Binding-site contacts:
Ligand atom O5 contacts residue PRO250 of chain 1.C at 2.8 Å.
Ligand atom C4 contacts residue ASN393 of chain 1.C at 2.2 Å.
Ligand atom C6 contacts residue ASN393 of chain 1.C at 2.8 Å.
Ligand atom C8 contacts residue NAG1 of chain 1.KA at 3.8 Å.
Ligand atom C6 contacts residue PRO250 of chain 1.C at 1.8 Å (hydrophobic).
Ligand atom O4 contacts residue ASN393 of chain 1.C at 3.2 Å (h-bond).
Ligand atom O4 contacts residue PRO250 of chain 1.C at 4.2 Å.
Ligand atom C5 contacts residue ASN393 of chain 1.C at 1.3 Å.
Ligand atom C1 contacts residue ASN221 of chain 1.C at 4.3 Å.
Ligand atom O5 contacts residue ASN393 of chain 1.C at 1.3 Å (h-bond).
Ligand atom C1 contacts residue SER392 of chain 1.C at 4.4 Å.
Ligand atom O3 contacts residue ASN393 of chain 1.C at 3.7 Å.
Ligand atom C7 contacts residue ASN393 of chain 1.C at 4.2 Å.
Ligand atom C4 contacts residue PRO250 of chain 1.C at 3.9 Å (hydrophobic).
Ligand atom C8 contacts residue ASN221 of chain 1.C at 4.5 Å.
Ligand atom C2 contacts residue ASN221 of chain 1.C at 4.2 Å.
Ligand atom O7 contacts residue ASN221 of chain 1.C at 4.1 Å.
Ligand atom C3 contacts residue ASN393 of chain 1.C at 2.3 Å.
Ligand atom C1 contacts residue PRO250 of chain 1.C at 4.2 Å (hydrophobic).
Ligand atom O6 contacts residue ASN393 of chain 1.C at 3.6 Å.
Ligand atom C1 contacts residue ASN393 of chain 1.C at 1.4 Å.
Ligand atom N2 contacts residue ASN393 of chain 1.C at 3.2 Å (h-bond).
Ligand atom C5 contacts residue PRO250 of chain 1.C at 2.9 Å (hydrophobic).
Ligand atom C7 contacts residue ASN221 of chain 1.C at 3.7 Å.
Ligand atom C2 contacts residue ASN393 of chain 1.C at 2.2 Å.
Ligand atom N2 contacts residue ASN221 of chain 1.C at 3.1 Å (h-bond).
Ligand atom O6 contacts residue PRO250 of chain 1.C at 2.4 Å.

This small molecule binds to this protein.
Small molecule (SMILES): CC(=O)N[C@H]1[C@H](O[C@H]2[C@H](O)[C@@H](NC(C)=O)CO[C@@H]2CO)O[C@H](CO)[C@@H](O)[C@@H]1O

Sequence of chain 1.C:
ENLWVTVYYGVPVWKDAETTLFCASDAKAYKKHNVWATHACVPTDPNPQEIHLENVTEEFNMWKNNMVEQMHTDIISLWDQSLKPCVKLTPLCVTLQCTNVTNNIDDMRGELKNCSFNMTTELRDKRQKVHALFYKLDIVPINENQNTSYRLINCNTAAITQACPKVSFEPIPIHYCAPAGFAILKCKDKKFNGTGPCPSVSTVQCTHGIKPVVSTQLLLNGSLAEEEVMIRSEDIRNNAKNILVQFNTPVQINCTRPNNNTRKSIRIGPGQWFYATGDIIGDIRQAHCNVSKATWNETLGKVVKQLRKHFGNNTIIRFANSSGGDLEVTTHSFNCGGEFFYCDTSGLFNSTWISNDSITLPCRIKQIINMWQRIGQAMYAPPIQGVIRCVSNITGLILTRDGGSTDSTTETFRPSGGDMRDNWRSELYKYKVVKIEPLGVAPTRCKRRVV